This small molecule binds to this protein.
Small molecule (SMILES): CC(=O)N[C@H]1[C@H](O[C@H]2[C@H](O)[C@@H](NC(C)=O)CO[C@@H]2CO)O[C@H](CO)[C@@H](O)[C@@H]1O

Binding-site contacts:
Ligand atom C3 contacts residue ASN278 of chain 1.B at 3.9 Å.
Ligand atom O7 contacts residue ASN278 of chain 1.B at 4.2 Å.
Ligand atom C5 contacts residue THR280 of chain 1.B at 4.2 Å.
Ligand atom C5 contacts residue ASN278 of chain 1.B at 3.8 Å.
Ligand atom C2 contacts residue ASN278 of chain 1.B at 2.6 Å.
Ligand atom C1 contacts residue THR280 of chain 1.B at 3.6 Å.
Ligand atom C7 contacts residue ASN278 of chain 1.B at 3.8 Å.
Ligand atom O5 contacts residue THR280 of chain 1.B at 4.1 Å.
Ligand atom O5 contacts residue ASN281 of chain 1.B at 3.6 Å.
Ligand atom C1 contacts residue ASN278 of chain 1.B at 1.5 Å.
Ligand atom C4 contacts residue ASN278 of chain 1.B at 4.4 Å.
Ligand atom C1 contacts residue ASN281 of chain 1.B at 4.1 Å.
Ligand atom O6 contacts residue ASN281 of chain 1.B at 4.2 Å.
Ligand atom O5 contacts residue ASN278 of chain 1.B at 2.4 Å (h-bond).
Ligand atom N2 contacts residue ASN278 of chain 1.B at 3.0 Å (h-bond).

Sequence of chain 1.B:
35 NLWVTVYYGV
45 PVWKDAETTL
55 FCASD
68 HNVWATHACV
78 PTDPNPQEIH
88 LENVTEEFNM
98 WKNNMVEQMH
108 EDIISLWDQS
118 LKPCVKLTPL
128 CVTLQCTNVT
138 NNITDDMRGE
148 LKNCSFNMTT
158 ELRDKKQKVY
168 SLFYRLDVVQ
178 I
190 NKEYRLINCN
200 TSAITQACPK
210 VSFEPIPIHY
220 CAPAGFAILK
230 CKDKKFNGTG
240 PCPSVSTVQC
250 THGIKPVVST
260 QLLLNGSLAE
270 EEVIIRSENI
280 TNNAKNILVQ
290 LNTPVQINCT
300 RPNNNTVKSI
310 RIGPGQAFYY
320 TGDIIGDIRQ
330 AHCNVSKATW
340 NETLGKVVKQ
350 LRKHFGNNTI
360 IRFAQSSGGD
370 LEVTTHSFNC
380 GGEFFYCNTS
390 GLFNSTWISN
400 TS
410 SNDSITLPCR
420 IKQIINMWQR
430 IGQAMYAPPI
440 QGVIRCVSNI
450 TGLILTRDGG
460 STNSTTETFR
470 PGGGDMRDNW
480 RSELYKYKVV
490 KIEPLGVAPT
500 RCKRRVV